Binding-site contacts:
Ligand atom C1 contacts residue BMA3 of chain 1.J at 1.9 Å.
Ligand atom C1 contacts residue NAG2 of chain 1.J at 3.7 Å.
Ligand atom O5 contacts residue BMA3 of chain 1.J at 3.2 Å (h-bond).
Ligand atom O2 contacts residue BMA3 of chain 1.J at 2.2 Å (h-bond).
Ligand atom C2 contacts residue NAG2 of chain 1.J at 4.1 Å.
Ligand atom C5 contacts residue MAN4 of chain 1.J at 3.8 Å.
Ligand atom C3 contacts residue BMA3 of chain 1.J at 3.9 Å.
Ligand atom C2 contacts residue BMA3 of chain 1.J at 2.4 Å.
Ligand atom O5 contacts residue MAN4 of chain 1.J at 3.5 Å (h-bond).
Ligand atom O2 contacts residue NAG2 of chain 1.J at 3.2 Å (h-bond).
Ligand atom C1 contacts residue MAN4 of chain 1.J at 4.2 Å.
Ligand atom O3 contacts residue BMA3 of chain 1.J at 4.4 Å.
Ligand atom C5 contacts residue BMA3 of chain 1.J at 4.4 Å.

This small molecule binds to this protein.
Small molecule (SMILES): O[C@@H]1[C@@H](O)[C@H](O)OC[C@H]1O